Sequence of chain 4.A:
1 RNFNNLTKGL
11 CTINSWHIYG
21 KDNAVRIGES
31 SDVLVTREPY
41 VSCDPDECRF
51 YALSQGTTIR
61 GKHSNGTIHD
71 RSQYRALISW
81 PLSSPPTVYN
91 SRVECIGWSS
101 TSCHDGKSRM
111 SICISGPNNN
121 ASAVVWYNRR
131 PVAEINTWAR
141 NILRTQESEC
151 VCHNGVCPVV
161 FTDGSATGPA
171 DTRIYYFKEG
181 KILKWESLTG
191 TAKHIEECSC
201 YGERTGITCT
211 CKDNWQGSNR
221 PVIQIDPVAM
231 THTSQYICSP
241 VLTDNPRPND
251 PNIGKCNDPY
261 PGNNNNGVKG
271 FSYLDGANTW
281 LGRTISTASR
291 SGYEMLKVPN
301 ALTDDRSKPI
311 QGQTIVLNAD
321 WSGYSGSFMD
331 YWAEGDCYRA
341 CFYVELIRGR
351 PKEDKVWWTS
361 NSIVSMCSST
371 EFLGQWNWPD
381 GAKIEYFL

Binding-site contacts:
Ligand atom C5 contacts residue ASN65 of chain 4.A at 3.7 Å.
Ligand atom C7 contacts residue ASN65 of chain 4.A at 3.5 Å.
Ligand atom C8 contacts residue ASN65 of chain 4.A at 4.5 Å.
Ligand atom C3 contacts residue TRP357 of chain 4.A at 3.7 Å (hydrophobic).
Ligand atom O5 contacts residue TRP357 of chain 4.A at 4.3 Å.
Ligand atom C5 contacts residue TRP357 of chain 4.A at 4.0 Å (hydrophobic).
Ligand atom N2 contacts residue TRP357 of chain 4.A at 3.3 Å.
Ligand atom C2 contacts residue ASN65 of chain 4.A at 2.4 Å.
Ligand atom C3 contacts residue ASN65 of chain 4.A at 3.8 Å.
Ligand atom N2 contacts residue ASN65 of chain 4.A at 2.8 Å (h-bond).
Ligand atom C4 contacts residue ASN65 of chain 4.A at 4.2 Å.
Ligand atom O4 contacts residue TRP357 of chain 4.A at 4.2 Å.
Ligand atom O3 contacts residue TRP357 of chain 4.A at 4.2 Å.
Ligand atom C1 contacts residue ASN65 of chain 4.A at 1.4 Å.
Ligand atom C4 contacts residue TRP357 of chain 4.A at 4.4 Å (hydrophobic).
Ligand atom O7 contacts residue ASN65 of chain 4.A at 3.7 Å.
Ligand atom C1 contacts residue TRP357 of chain 4.A at 3.7 Å (hydrophobic).
Ligand atom C8 contacts residue TRP357 of chain 4.A at 3.5 Å (hydrophobic).
Ligand atom C2 contacts residue TRP357 of chain 4.A at 4.0 Å (hydrophobic).
Ligand atom O5 contacts residue ASN65 of chain 4.A at 2.4 Å (h-bond).
Ligand atom C7 contacts residue TRP357 of chain 4.A at 3.9 Å (hydrophobic).

A protein and the small-molecule ligand that binds it are described below.
Small molecule (SMILES): CC(=O)N[C@@H]1[C@@H](O)[C@H](O)[C@@H](CO)O[C@H]1O